This protein binds this small molecule.
Small molecule (SMILES): NC(=O)CC[C@H](N)C(=O)O

Binding-site contacts:
Ligand atom CA contacts residue TYR414 of chain 1.D at 4.4 Å (hydrophobic).
Ligand atom OXT contacts residue LYS289 of chain 1.D at 4.2 Å.
Ligand atom CG contacts residue GLN285 of chain 1.D at 3.9 Å.
Ligand atom CB contacts residue ILE250 of chain 1.D at 4.3 Å (hydrophobic).
Ligand atom OE1 contacts residue SER286 of chain 1.D at 3.2 Å (h-bond).
Ligand atom O contacts residue ASN319 of chain 1.D at 4.4 Å.
Ligand atom N contacts residue GLN285 of chain 1.D at 3.0 Å (h-bond).
Ligand atom O contacts residue ASN388 of chain 1.D at 2.6 Å (h-bond).
Ligand atom CD contacts residue SER286 of chain 1.D at 2.8 Å.
Ligand atom CD contacts residue VAL484 of chain 1.D at 4.1 Å (hydrophobic).
Ligand atom NE2 contacts residue PHE318 of chain 1.D at 4.0 Å.
Ligand atom N contacts residue TYR414 of chain 1.D at 4.1 Å.
Ligand atom OXT contacts residue ASN335 of chain 1.D at 3.0 Å (h-bond).
Ligand atom O contacts residue GLU381 of chain 1.D at 4.4 Å.
Ligand atom C contacts residue ASN335 of chain 1.D at 3.1 Å.
Ligand atom C contacts residue GLU381 of chain 1.D at 4.0 Å.
Ligand atom CD contacts residue LYS289 of chain 1.D at 4.0 Å.
Ligand atom O contacts residue ASN335 of chain 1.D at 2.6 Å (h-bond).
Ligand atom CB contacts residue VAL484 of chain 1.D at 3.8 Å (hydrophobic).
Ligand atom OE1 contacts residue PHE318 of chain 1.D at 3.6 Å.
Ligand atom N contacts residue CYS418 of chain 1.D at 4.0 Å.
Ligand atom C contacts residue ASN388 of chain 1.D at 3.3 Å.
Ligand atom N contacts residue ASN388 of chain 1.D at 4.4 Å.
Ligand atom O contacts residue TYR414 of chain 1.D at 4.2 Å.
Ligand atom NE2 contacts residue SER286 of chain 1.D at 2.6 Å (h-bond).
Ligand atom OE1 contacts residue LYS289 of chain 1.D at 3.6 Å.
Ligand atom N contacts residue GLU381 of chain 1.D at 3.1 Å (salt-bridge).
Ligand atom OE1 contacts residue ASN335 of chain 1.D at 3.6 Å (h-bond).
Ligand atom CG contacts residue SER286 of chain 1.D at 3.6 Å.
Ligand atom OXT contacts residue ASN388 of chain 1.D at 3.8 Å.
Ligand atom OXT contacts residue TYR414 of chain 1.D at 2.2 Å (h-bond).
Ligand atom NE2 contacts residue LYS289 of chain 1.D at 4.4 Å.
Ligand atom CA contacts residue ASN388 of chain 1.D at 3.8 Å.
Ligand atom C contacts residue TYR414 of chain 1.D at 3.4 Å (hydrophobic).
Ligand atom NE2 contacts residue VAL484 of chain 1.D at 3.6 Å.
Ligand atom CG contacts residue VAL484 of chain 1.D at 3.7 Å (hydrophobic).
Ligand atom CA contacts residue GLU381 of chain 1.D at 3.3 Å.
Ligand atom CD contacts residue PHE318 of chain 1.D at 4.2 Å (hydrophobic).
Ligand atom CA contacts residue GLN285 of chain 1.D at 4.1 Å.
Ligand atom CB contacts residue GLN285 of chain 1.D at 4.0 Å.

Sequence of chain 1.D:
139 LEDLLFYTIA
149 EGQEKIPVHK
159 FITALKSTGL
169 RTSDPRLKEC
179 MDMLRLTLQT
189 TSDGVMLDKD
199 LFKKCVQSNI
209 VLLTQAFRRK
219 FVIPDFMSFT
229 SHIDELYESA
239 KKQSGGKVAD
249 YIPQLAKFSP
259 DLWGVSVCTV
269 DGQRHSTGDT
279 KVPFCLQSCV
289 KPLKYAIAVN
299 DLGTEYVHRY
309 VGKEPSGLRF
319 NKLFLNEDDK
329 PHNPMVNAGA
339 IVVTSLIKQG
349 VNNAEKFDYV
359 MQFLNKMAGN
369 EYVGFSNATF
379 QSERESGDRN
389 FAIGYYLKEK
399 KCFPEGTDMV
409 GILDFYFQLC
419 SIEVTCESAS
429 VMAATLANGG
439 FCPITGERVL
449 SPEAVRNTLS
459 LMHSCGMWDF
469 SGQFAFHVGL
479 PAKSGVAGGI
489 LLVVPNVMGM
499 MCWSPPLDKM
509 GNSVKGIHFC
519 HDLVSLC